Sequence of chain 1.D:
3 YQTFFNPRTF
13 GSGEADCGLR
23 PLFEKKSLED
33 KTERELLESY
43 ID

Sequence of chain 1.E:
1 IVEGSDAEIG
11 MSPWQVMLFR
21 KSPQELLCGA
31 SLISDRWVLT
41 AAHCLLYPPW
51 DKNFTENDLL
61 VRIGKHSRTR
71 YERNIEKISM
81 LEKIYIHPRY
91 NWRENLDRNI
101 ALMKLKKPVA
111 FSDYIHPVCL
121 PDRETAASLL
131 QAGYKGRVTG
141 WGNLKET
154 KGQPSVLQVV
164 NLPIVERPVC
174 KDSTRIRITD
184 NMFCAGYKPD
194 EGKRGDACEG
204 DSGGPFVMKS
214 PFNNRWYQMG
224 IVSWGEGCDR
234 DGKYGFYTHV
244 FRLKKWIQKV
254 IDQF

Binding-site contacts:
Ligand atom CB contacts residue PHE215 of chain 1.E at 3.8 Å (hydrophobic).
Ligand atom N contacts residue TYR134 of chain 1.E at 3.2 Å (h-bond).
Ligand atom CD contacts residue TYR134 of chain 1.E at 3.2 Å (hydrophobic).
Ligand atom N contacts residue TYR134 of chain 1.E at 3.5 Å (h-bond).
Ligand atom CB contacts residue GLU124 of chain 1.E at 2.9 Å.
Ligand atom O contacts residue PHE215 of chain 1.E at 2.7 Å.
Ligand atom CA contacts residue GLU124 of chain 1.E at 3.4 Å.
Ligand atom C contacts residue PHE215 of chain 1.E at 3.9 Å (hydrophobic).
Ligand atom CE3 contacts residue GLU124 of chain 1.E at 3.6 Å.
Ligand atom CB contacts residue SER128 of chain 1.E at 3.9 Å.
Ligand atom CD contacts residue GLY133 of chain 1.E at 4.0 Å.
Ligand atom N contacts residue PHE215 of chain 1.E at 3.7 Å.
Ligand atom CG contacts residue SER128 of chain 1.E at 4.0 Å.
Ligand atom O contacts residue TYR42 of chain 1.D at 3.2 Å (h-bond).
Ligand atom OD2 contacts residue ASP44 of chain 1.D at 3.6 Å.
Ligand atom C contacts residue GLU124 of chain 1.E at 2.9 Å.
Ligand atom C contacts residue TYR42 of chain 1.D at 4.0 Å (hydrophobic).
Ligand atom CA contacts residue TYR134 of chain 1.E at 3.9 Å (hydrophobic).
Ligand atom O contacts residue ILE43 of chain 1.D at 4.0 Å.
Ligand atom CB contacts residue TYR42 of chain 1.D at 4.0 Å (hydrophobic).
Ligand atom CG contacts residue TYR134 of chain 1.E at 3.4 Å (hydrophobic).
Ligand atom NZ contacts residue GLY133 of chain 1.E at 2.6 Å (h-bond).
Ligand atom CD contacts residue SER41 of chain 1.D at 3.4 Å.
Ligand atom CA contacts residue TYR42 of chain 1.D at 3.6 Å (hydrophobic).
Ligand atom CG contacts residue TYR42 of chain 1.D at 3.7 Å (hydrophobic).
Ligand atom O contacts residue GLU124 of chain 1.E at 3.3 Å (salt-bridge).
Ligand atom CG contacts residue TYR42 of chain 1.D at 3.2 Å (hydrophobic).
Ligand atom NZ contacts residue SER41 of chain 1.D at 3.0 Å (h-bond).
Ligand atom C contacts residue TYR134 of chain 1.E at 3.4 Å (hydrophobic).
Ligand atom N contacts residue PHE215 of chain 1.E at 3.9 Å.
Ligand atom CE contacts residue GLY133 of chain 1.E at 2.9 Å.
Ligand atom C contacts residue PHE215 of chain 1.E at 4.0 Å (hydrophobic).
Ligand atom CD contacts residue TYR42 of chain 1.D at 3.7 Å (hydrophobic).
Ligand atom OE2 contacts residue ILE43 of chain 1.D at 4.0 Å.
Ligand atom CG contacts residue GLU124 of chain 1.E at 3.8 Å.
Ligand atom CA contacts residue TYR134 of chain 1.E at 3.6 Å (hydrophobic).
Ligand atom O contacts residue GLU124 of chain 1.E at 3.5 Å (salt-bridge).
Ligand atom CE contacts residue SER41 of chain 1.D at 3.7 Å.
Ligand atom CD2 contacts residue GLU124 of chain 1.E at 4.0 Å.
Ligand atom CG contacts residue LEU129 of chain 1.E at 4.0 Å (hydrophobic).

A protein and the small-molecule ligand that binds it are described below.
Small molecule (SMILES): NCCCC[C@H](NC(=O)[C@@H](N)CC(=O)O)C(=O)N[C@@H](Cc1ccc(O)cc1)C(=O)N[C@@H](CCC(=O)O)C(=O)N1CCC[C@H]1C(=O)N[C@@H](Cc1ccccc1)C(=O)N[C@H](C=O)CC1=CN=C2C=CC=CC12